Binding-site contacts:
Ligand atom NH2 contacts residue ASP228 of chain 12.E at 2.7 Å (salt-bridge).
Ligand atom C contacts residue ARG43 of chain 12.E at 3.7 Å.
Ligand atom CG2 contacts residue ASP258 of chain 12.E at 3.5 Å.
Ligand atom CG2 contacts residue ALA42 of chain 12.E at 3.8 Å (hydrophobic).
Ligand atom NH1 contacts residue THR246 of chain 12.E at 3.2 Å (h-bond).
Ligand atom O contacts residue ILE39 of chain 12.E at 3.7 Å.
Ligand atom O contacts residue ARG50 of chain 12.E at 3.4 Å.
Ligand atom NE contacts residue ARG50 of chain 12.E at 3.1 Å (salt-bridge).
Ligand atom N contacts residue ASP258 of chain 12.E at 2.8 Å (salt-bridge).
Ligand atom O contacts residue ARG43 of chain 12.E at 2.8 Å (salt-bridge).
Ligand atom N contacts residue ARG49 of chain 12.E at 3.5 Å (salt-bridge).
Ligand atom CG2 contacts residue MET259 of chain 12.E at 3.7 Å (hydrophobic).
Ligand atom CB contacts residue ARG49 of chain 12.E at 3.7 Å.
Ligand atom N contacts residue ARG49 of chain 12.E at 3.7 Å.
Ligand atom CD contacts residue ARG50 of chain 12.E at 3.3 Å.
Ligand atom NH2 contacts residue THR246 of chain 12.E at 3.0 Å (h-bond).
Ligand atom N contacts residue ARG49 of chain 12.E at 3.6 Å (salt-bridge).
Ligand atom N contacts residue ASP258 of chain 12.E at 3.2 Å (salt-bridge).
Ligand atom CA contacts residue ASP258 of chain 12.E at 3.7 Å.
Ligand atom CB contacts residue ASP258 of chain 12.E at 3.7 Å.
Ligand atom NH1 contacts residue ASP53 of chain 12.E at 3.0 Å (salt-bridge).
Ligand atom CD2 contacts residue ARG43 of chain 12.E at 3.6 Å.
Ligand atom CB contacts residue ARG49 of chain 12.E at 3.5 Å.
Ligand atom O contacts residue ARG49 of chain 12.E at 3.1 Å (salt-bridge).
Ligand atom O contacts residue ARG43 of chain 12.E at 2.8 Å (salt-bridge).
Ligand atom CA contacts residue ASP258 of chain 12.E at 3.6 Å.
Ligand atom C contacts residue ARG49 of chain 12.E at 3.6 Å.
Ligand atom CZ contacts residue THR246 of chain 12.E at 3.3 Å.
Ligand atom N contacts residue ASP258 of chain 12.E at 3.2 Å (salt-bridge).
Ligand atom CG contacts residue PRO57 of chain 12.E at 3.7 Å (hydrophobic).
Ligand atom OG1 contacts residue MET259 of chain 12.E at 2.6 Å (h-bond).
Ligand atom CD2 contacts residue ASP258 of chain 12.E at 3.4 Å.
Ligand atom CA contacts residue ASP258 of chain 12.E at 3.7 Å.
Ligand atom N contacts residue PRO57 of chain 12.E at 3.5 Å.
Ligand atom C contacts residue ASP258 of chain 12.E at 3.7 Å.
Ligand atom CD contacts residue LEU52 of chain 12.E at 3.3 Å (hydrophobic).
Ligand atom OG1 contacts residue ASP258 of chain 12.E at 3.3 Å.
Ligand atom CB contacts residue MET259 of chain 12.E at 3.6 Å (hydrophobic).
Ligand atom CD2 contacts residue ARG50 of chain 12.E at 3.6 Å.
Ligand atom CB contacts residue ASP258 of chain 12.E at 3.5 Å.

The small molecule below binds the protein below.
Small molecule (SMILES): CC(C)C[C@H](NC(=O)CN)C(=O)N[C@H](C(=O)N[C@H](C(=O)NCC(=O)N[C@@H](CO)C(=O)N[C@@H](CC(C)C)C(=O)N[C@@H](CCCN=C(N)N)C(=O)NCC=O)C(C)C)[C@@H](C)O

Sequence of chain 12.E:
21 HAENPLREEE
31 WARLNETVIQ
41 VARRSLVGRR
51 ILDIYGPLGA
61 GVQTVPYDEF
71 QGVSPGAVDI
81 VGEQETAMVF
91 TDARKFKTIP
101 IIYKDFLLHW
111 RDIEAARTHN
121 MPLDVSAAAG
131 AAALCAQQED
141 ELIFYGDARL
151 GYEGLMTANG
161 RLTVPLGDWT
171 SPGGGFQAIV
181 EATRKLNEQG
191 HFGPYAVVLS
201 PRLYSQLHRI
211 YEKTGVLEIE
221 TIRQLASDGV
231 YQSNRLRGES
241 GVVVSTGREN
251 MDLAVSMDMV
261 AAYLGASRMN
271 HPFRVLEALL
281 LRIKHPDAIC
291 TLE